Sequence of chain 2.A:
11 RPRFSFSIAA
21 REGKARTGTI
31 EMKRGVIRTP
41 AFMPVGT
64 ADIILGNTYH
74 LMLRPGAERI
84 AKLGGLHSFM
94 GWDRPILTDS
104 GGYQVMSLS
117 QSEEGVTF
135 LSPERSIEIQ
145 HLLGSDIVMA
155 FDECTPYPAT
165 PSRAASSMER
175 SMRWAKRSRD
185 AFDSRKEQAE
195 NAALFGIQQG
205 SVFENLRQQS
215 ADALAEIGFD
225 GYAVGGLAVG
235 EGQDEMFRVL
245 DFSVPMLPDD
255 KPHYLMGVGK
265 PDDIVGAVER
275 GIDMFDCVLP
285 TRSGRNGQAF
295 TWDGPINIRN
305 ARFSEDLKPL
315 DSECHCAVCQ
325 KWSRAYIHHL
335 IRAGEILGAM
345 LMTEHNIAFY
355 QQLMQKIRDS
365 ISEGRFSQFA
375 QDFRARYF

Binding-site contacts:
Ligand atom C5 contacts residue GLY261 of chain 2.A at 3.6 Å.
Ligand atom O1 contacts residue GLN203 of chain 2.A at 3.0 Å (h-bond).
Ligand atom N6 contacts residue ASP280 of chain 2.A at 2.6 Å (salt-bridge).
Ligand atom C11 contacts residue ASP280 of chain 2.A at 3.5 Å.
Ligand atom N2 contacts residue MET260 of chain 2.A at 3.4 Å.
Ligand atom C7 contacts residue TYR106 of chain 2.A at 3.5 Å (hydrophobic).
Ligand atom N2 contacts residue ASP102 of chain 2.A at 2.8 Å (salt-bridge).
Ligand atom N3 contacts residue LEU231 of chain 2.A at 2.8 Å (h-bond).
Ligand atom C26 contacts residue MET260 of chain 2.A at 3.5 Å (hydrophobic).
Ligand atom N8 contacts residue ASP156 of chain 2.A at 2.8 Å (salt-bridge).
Ligand atom N9 contacts residue ASP102 of chain 2.A at 2.8 Å (salt-bridge).
Ligand atom C6 contacts residue TYR106 of chain 2.A at 3.5 Å (hydrophobic).
Ligand atom C12 contacts residue ASP280 of chain 2.A at 3.6 Å.
Ligand atom O1 contacts residue GLY229 of chain 2.A at 3.3 Å.
Ligand atom C10 contacts residue ASP280 of chain 2.A at 3.5 Å.
Ligand atom N5 contacts residue GLY261 of chain 2.A at 3.5 Å.
Ligand atom C9 contacts residue ASP102 of chain 2.A at 3.2 Å.
Ligand atom C3 contacts residue CYS158 of chain 2.A at 3.5 Å (hydrophobic).
Ligand atom C26 contacts residue ASP102 of chain 2.A at 3.5 Å.
Ligand atom C8 contacts residue TYR106 of chain 2.A at 3.5 Å (hydrophobic).
Ligand atom O1 contacts residue ASP156 of chain 2.A at 3.5 Å (salt-bridge).
Ligand atom C16 contacts residue ASN70 of chain 2.A at 3.4 Å.
Ligand atom C25 contacts residue ASP156 of chain 2.A at 3.6 Å.
Ligand atom C14 contacts residue VAL282 of chain 2.A at 3.4 Å (hydrophobic).
Ligand atom C6 contacts residue GLY261 of chain 2.A at 3.6 Å.
Ligand atom O1 contacts residue GLY230 of chain 2.A at 2.8 Å (h-bond).
Ligand atom C17 contacts residue ASN70 of chain 2.A at 3.4 Å.
Ligand atom O1 contacts residue CYS158 of chain 2.A at 3.4 Å.
Ligand atom N5 contacts residue TYR106 of chain 2.A at 3.4 Å.
Ligand atom C26 contacts residue ASP156 of chain 2.A at 3.6 Å.
Ligand atom N3 contacts residue MET260 of chain 2.A at 3.5 Å (h-bond).
Ligand atom C15 contacts residue GLN107 of chain 2.A at 3.5 Å.
Ligand atom N2 contacts residue TYR106 of chain 2.A at 3.5 Å.
Ligand atom C4 contacts residue TYR106 of chain 2.A at 3.5 Å (hydrophobic).
Ligand atom N4 contacts residue ALA232 of chain 2.A at 2.8 Å (h-bond).
Ligand atom C5 contacts residue TYR106 of chain 2.A at 3.6 Å (hydrophobic).
Ligand atom N9 contacts residue ASP156 of chain 2.A at 2.8 Å (salt-bridge).
Ligand atom N4 contacts residue TYR106 of chain 2.A at 3.5 Å (h-bond).
Ligand atom C9 contacts residue TYR106 of chain 2.A at 3.6 Å (hydrophobic).
Ligand atom C6 contacts residue ALA232 of chain 2.A at 3.6 Å (hydrophobic).

The small molecule below binds the protein below.
Small molecule (SMILES): CNc1nc2c(CCNCC3CCC(C#Cc4cccnc4)CC3)c3nc(N)[nH]c(=O)c3cc2[nH]1